The protein below binds the small molecule below.
Small molecule (SMILES): O=C(CCCN1CC=C(c2ccc(Cl)cc2)CC1)c1ccc(F)cc1

Sequence of chain 6.A:
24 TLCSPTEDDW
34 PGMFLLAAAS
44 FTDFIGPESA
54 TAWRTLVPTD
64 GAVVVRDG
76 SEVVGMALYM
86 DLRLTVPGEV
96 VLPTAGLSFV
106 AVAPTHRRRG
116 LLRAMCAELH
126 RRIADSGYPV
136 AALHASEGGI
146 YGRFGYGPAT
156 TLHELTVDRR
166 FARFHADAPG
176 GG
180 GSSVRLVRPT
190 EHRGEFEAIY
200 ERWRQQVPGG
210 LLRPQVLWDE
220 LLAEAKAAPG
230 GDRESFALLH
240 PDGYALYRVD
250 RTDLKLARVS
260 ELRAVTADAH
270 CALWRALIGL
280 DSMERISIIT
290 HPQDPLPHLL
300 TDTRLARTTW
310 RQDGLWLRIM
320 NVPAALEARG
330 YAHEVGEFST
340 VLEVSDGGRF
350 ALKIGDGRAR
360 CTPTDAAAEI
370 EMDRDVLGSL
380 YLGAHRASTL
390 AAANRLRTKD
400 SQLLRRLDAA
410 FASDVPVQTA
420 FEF

Binding-site contacts:
Ligand atom C21 contacts residue GOL1 of chain 6.K at 3.8 Å.
Ligand atom C11 contacts residue GLU421 of chain 6.A at 3.4 Å.
Ligand atom C24 contacts residue MET85 of chain 6.A at 4.1 Å (hydrophobic).
Ligand atom C07 contacts residue SER103 of chain 6.A at 3.7 Å.
Ligand atom C02 contacts residue ALA53 of chain 6.A at 4.0 Å (hydrophobic).
Ligand atom C03 contacts residue ALA53 of chain 6.A at 3.4 Å (hydrophobic).
Ligand atom C22 contacts residue ILE48 of chain 6.A at 4.0 Å (hydrophobic).
Ligand atom C02 contacts residue TRP56 of chain 6.A at 3.9 Å (hydrophobic).
Ligand atom C24 contacts residue TRP56 of chain 6.A at 3.6 Å (hydrophobic).
Ligand atom F01 contacts residue ARG57 of chain 6.A at 3.4 Å.
Ligand atom O23 contacts residue PHE104 of chain 6.A at 3.7 Å.
Ligand atom C02 contacts residue LEU83 of chain 6.A at 3.9 Å (hydrophobic).
Ligand atom C04 contacts residue TRP56 of chain 6.A at 3.9 Å (hydrophobic).
Ligand atom F01 contacts residue LEU83 of chain 6.A at 3.5 Å.
Ligand atom F01 contacts residue TRP33 of chain 6.A at 3.9 Å.
Ligand atom C03 contacts residue TRP56 of chain 6.A at 4.0 Å (hydrophobic).
Ligand atom C05 contacts residue TRP56 of chain 6.A at 3.7 Å (hydrophobic).
Ligand atom C03 contacts residue PHE104 of chain 6.A at 4.0 Å (hydrophobic).
Ligand atom C21 contacts residue ASP46 of chain 6.A at 3.3 Å.
Ligand atom F01 contacts residue VAL60 of chain 6.A at 3.4 Å.
Ligand atom C25 contacts residue LEU83 of chain 6.A at 3.8 Å (hydrophobic).
Ligand atom O23 contacts residue ILE48 of chain 6.A at 3.5 Å.
Ligand atom C02 contacts residue ARG57 of chain 6.A at 3.9 Å.
Ligand atom C09 contacts residue TRP56 of chain 6.A at 3.9 Å (hydrophobic).
Ligand atom C08 contacts residue PHE422 of chain 6.A at 3.6 Å (hydrophobic).
Ligand atom F01 contacts residue TRP56 of chain 6.A at 4.1 Å.
Ligand atom C08 contacts residue GOL1 of chain 6.K at 3.6 Å.
Ligand atom C25 contacts residue MET85 of chain 6.A at 4.0 Å (hydrophobic).
Ligand atom N10 contacts residue GOL1 of chain 6.K at 4.1 Å.
Ligand atom C05 contacts residue PHE104 of chain 6.A at 3.7 Å (hydrophobic).
Ligand atom C04 contacts residue ALA53 of chain 6.A at 3.9 Å (hydrophobic).
Ligand atom C06 contacts residue ILE48 of chain 6.A at 3.9 Å (hydrophobic).
Ligand atom F01 contacts residue ALA53 of chain 6.A at 4.1 Å.
Ligand atom C07 contacts residue PHE422 of chain 6.A at 3.7 Å (hydrophobic).
Ligand atom C25 contacts residue TRP56 of chain 6.A at 3.7 Å (hydrophobic).
Ligand atom C07 contacts residue TRP56 of chain 6.A at 3.7 Å (hydrophobic).
Ligand atom C22 contacts residue GOL1 of chain 6.K at 3.0 Å.
Ligand atom C06 contacts residue PHE104 of chain 6.A at 4.0 Å (hydrophobic).
Ligand atom C24 contacts residue SER103 of chain 6.A at 3.9 Å.
Ligand atom C04 contacts residue PHE104 of chain 6.A at 3.4 Å (hydrophobic).